Binding-site contacts:
Ligand atom O2S contacts residue LEU124 of chain 2.B at 3.9 Å.
Ligand atom O2S contacts residue LEU48 of chain 2.B at 3.9 Å.
Ligand atom C2 contacts residue TRP44 of chain 2.B at 4.0 Å (hydrophobic).
Ligand atom O1 contacts residue MG1 of chain 2.E at 3.9 Å.
Ligand atom O3S contacts residue LEU124 of chain 2.B at 3.4 Å.
Ligand atom O1S contacts residue ARG159 of chain 2.B at 3.1 Å (salt-bridge).
Ligand atom S contacts residue ASN122 of chain 2.B at 4.1 Å.
Ligand atom O2 contacts residue ARG159 of chain 2.B at 2.9 Å (salt-bridge).
Ligand atom C1 contacts residue ASP85 of chain 2.B at 3.5 Å.
Ligand atom O2' contacts residue GLY47 of chain 2.B at 3.5 Å (h-bond).
Ligand atom O2' contacts residue SER46 of chain 2.B at 3.9 Å.
Ligand atom O1S contacts residue ASN122 of chain 2.B at 3.8 Å.
Ligand atom O2 contacts residue TRP44 of chain 2.B at 3.2 Å.
Ligand atom C3 contacts residue ARG159 of chain 2.B at 3.9 Å.
Ligand atom O2' contacts residue MG1 of chain 2.E at 2.0 Å.
Ligand atom C2 contacts residue ARG159 of chain 2.B at 4.0 Å.
Ligand atom O2' contacts residue LEU48 of chain 2.B at 2.9 Å (h-bond).
Ligand atom S contacts residue ARG159 of chain 2.B at 4.0 Å.
Ligand atom C2 contacts residue ASP85 of chain 2.B at 3.9 Å.
Ligand atom S contacts residue HIS190 of chain 2.B at 4.0 Å.
Ligand atom O1 contacts residue ALA238 of chain 2.B at 3.9 Å.
Ligand atom C1 contacts residue LEU48 of chain 2.B at 3.7 Å (hydrophobic).
Ligand atom C1 contacts residue SER46 of chain 2.B at 3.5 Å.
Ligand atom O1 contacts residue LEU48 of chain 2.B at 3.5 Å.
Ligand atom O1S contacts residue SER123 of chain 2.B at 3.7 Å.
Ligand atom O2' contacts residue ASP58 of chain 2.B at 4.0 Å.
Ligand atom O1 contacts residue GLY47 of chain 2.B at 3.9 Å.
Ligand atom O1S contacts residue MG1 of chain 2.E at 3.7 Å.
Ligand atom O1 contacts residue TRP44 of chain 2.B at 3.6 Å.
Ligand atom O1 contacts residue SER46 of chain 2.B at 2.5 Å (h-bond).
Ligand atom C1 contacts residue MG1 of chain 2.E at 2.6 Å.
Ligand atom C3 contacts residue MG1 of chain 2.E at 4.0 Å.
Ligand atom C1 contacts residue GLY47 of chain 2.B at 4.0 Å.
Ligand atom O3S contacts residue HIS190 of chain 2.B at 2.9 Å (h-bond).
Ligand atom O2S contacts residue ASN122 of chain 2.B at 3.4 Å (h-bond).
Ligand atom O3S contacts residue SER123 of chain 2.B at 4.1 Å.
Ligand atom O2 contacts residue ASP85 of chain 2.B at 3.3 Å (salt-bridge).
Ligand atom O2' contacts residue ASP85 of chain 2.B at 3.0 Å (salt-bridge).
Ligand atom O2 contacts residue MG1 of chain 2.E at 2.5 Å.
Ligand atom C2 contacts residue MG1 of chain 2.E at 2.9 Å.

This small molecule binds to this protein.
Small molecule (SMILES): O=C(O)C(=O)CS(=O)(=O)O

Sequence of chain 2.B:
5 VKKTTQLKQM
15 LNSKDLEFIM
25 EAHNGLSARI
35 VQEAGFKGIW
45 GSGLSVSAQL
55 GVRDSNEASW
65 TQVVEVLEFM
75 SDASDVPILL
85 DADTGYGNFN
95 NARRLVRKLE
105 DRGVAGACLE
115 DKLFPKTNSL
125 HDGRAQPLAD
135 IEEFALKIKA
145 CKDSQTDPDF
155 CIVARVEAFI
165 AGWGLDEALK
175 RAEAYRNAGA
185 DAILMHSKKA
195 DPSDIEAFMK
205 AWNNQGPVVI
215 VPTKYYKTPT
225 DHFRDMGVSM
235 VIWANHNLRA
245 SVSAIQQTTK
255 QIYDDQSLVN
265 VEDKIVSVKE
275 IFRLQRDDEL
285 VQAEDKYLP